Sequence of chain 1.G:
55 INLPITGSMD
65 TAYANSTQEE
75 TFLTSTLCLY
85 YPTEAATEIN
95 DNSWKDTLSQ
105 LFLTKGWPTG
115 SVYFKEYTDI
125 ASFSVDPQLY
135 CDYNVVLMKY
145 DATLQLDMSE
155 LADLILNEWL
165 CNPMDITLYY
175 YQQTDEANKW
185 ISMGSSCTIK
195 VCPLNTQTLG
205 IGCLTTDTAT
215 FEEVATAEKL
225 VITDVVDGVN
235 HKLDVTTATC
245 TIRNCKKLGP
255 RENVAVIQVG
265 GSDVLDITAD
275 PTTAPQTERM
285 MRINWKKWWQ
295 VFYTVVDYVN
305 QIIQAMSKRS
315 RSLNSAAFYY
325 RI

This small molecule binds to this protein.
Small molecule (SMILES): CC(=O)N[C@@H]1[C@@H](O)[C@H](O)[C@@H](CO)O[C@H]1O

Binding-site contacts:
Ligand atom C2 contacts residue ASN69 of chain 1.G at 2.5 Å.
Ligand atom O5 contacts residue ASN69 of chain 1.G at 2.3 Å (h-bond).
Ligand atom C3 contacts residue ASN69 of chain 1.G at 3.9 Å.
Ligand atom C5 contacts residue ASN69 of chain 1.G at 3.6 Å.
Ligand atom O7 contacts residue ASN69 of chain 1.G at 4.4 Å.
Ligand atom N2 contacts residue ASN69 of chain 1.G at 2.5 Å (h-bond).
Ligand atom C7 contacts residue ASN69 of chain 1.G at 3.4 Å.
Ligand atom C1 contacts residue ASN69 of chain 1.G at 1.5 Å.
Ligand atom C4 contacts residue ASN69 of chain 1.G at 4.2 Å.
Ligand atom C8 contacts residue ASN69 of chain 1.G at 3.7 Å.